Binding-site contacts:
Ligand atom C1 contacts residue ASN671 of chain 2.A at 1.4 Å.
Ligand atom C2 contacts residue ASN671 of chain 2.A at 2.4 Å.
Ligand atom O5 contacts residue ASN671 of chain 2.A at 2.4 Å (h-bond).
Ligand atom O3 contacts residue ASN671 of chain 2.A at 4.2 Å.
Ligand atom C4 contacts residue ASN671 of chain 2.A at 4.2 Å.
Ligand atom C5 contacts residue ASN671 of chain 2.A at 3.6 Å.
Ligand atom C7 contacts residue ASN674 of chain 2.A at 4.2 Å.
Ligand atom O7 contacts residue ASN671 of chain 2.A at 3.2 Å (h-bond).
Ligand atom C7 contacts residue ASN671 of chain 2.A at 3.5 Å.
Ligand atom C8 contacts residue ASN674 of chain 2.A at 3.6 Å.
Ligand atom C8 contacts residue ASN671 of chain 2.A at 3.7 Å.
Ligand atom C3 contacts residue ASN671 of chain 2.A at 3.7 Å.
Ligand atom N2 contacts residue ASN671 of chain 2.A at 3.2 Å (h-bond).
Ligand atom O7 contacts residue ASN674 of chain 2.A at 4.0 Å.

The protein below binds the small molecule below.
Small molecule (SMILES): CC(=O)N[C@@H]1[C@@H](O)[C@H](O)[C@@H](CO)O[C@H]1O

Sequence of chain 2.A:
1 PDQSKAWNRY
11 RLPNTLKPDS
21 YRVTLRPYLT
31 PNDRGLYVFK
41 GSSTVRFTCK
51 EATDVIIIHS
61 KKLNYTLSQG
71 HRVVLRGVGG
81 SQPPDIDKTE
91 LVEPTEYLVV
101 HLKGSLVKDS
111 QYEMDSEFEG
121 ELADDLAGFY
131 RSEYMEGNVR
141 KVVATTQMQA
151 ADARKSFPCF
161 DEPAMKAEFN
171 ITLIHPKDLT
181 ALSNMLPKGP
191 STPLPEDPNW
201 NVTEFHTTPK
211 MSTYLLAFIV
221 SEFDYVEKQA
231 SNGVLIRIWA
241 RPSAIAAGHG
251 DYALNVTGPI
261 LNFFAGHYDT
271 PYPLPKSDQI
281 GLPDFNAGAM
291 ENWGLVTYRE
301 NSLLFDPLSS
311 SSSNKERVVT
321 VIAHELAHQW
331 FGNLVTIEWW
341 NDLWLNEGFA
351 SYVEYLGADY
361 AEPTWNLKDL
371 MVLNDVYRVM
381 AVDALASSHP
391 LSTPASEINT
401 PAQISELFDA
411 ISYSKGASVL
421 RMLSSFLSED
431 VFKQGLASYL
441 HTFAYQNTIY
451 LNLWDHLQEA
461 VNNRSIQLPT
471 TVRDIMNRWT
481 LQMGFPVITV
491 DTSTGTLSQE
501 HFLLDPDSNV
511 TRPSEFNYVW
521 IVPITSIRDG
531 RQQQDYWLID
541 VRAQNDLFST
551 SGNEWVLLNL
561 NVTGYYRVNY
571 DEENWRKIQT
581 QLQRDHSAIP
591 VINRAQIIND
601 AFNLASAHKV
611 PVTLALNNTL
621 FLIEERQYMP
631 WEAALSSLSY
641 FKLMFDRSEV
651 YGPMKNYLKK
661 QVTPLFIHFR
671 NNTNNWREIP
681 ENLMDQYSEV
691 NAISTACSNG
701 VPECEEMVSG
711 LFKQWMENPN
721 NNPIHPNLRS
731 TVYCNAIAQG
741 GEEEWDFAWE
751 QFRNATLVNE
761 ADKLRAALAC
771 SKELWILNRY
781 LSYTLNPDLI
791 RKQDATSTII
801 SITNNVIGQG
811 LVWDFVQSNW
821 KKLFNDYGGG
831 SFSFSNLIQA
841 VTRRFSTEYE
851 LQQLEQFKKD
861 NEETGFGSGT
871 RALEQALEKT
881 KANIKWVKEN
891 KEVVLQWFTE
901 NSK